Sequence of chain 1.A:
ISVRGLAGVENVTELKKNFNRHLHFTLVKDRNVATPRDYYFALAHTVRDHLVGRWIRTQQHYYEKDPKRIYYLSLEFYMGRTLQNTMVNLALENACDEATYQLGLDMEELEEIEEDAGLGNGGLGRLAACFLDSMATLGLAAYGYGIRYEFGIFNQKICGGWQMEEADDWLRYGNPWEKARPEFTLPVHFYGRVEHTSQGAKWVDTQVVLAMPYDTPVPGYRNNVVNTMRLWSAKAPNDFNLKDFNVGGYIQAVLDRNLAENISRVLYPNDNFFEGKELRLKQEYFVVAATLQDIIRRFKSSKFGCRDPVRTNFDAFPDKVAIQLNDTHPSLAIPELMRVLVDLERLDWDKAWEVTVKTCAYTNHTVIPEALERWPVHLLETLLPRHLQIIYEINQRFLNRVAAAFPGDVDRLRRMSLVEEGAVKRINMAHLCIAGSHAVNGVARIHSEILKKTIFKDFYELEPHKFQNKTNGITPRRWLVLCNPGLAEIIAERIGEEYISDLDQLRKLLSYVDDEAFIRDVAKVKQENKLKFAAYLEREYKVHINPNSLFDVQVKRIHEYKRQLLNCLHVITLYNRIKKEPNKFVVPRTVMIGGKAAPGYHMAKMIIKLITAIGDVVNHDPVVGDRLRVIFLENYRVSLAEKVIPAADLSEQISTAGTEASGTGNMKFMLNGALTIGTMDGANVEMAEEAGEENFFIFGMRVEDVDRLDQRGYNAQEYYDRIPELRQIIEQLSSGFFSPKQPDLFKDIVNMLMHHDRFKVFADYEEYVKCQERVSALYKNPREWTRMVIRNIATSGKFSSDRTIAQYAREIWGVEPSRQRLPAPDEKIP

Binding-site contacts:
Ligand atom O4 contacts residue SER674 of chain 1.A at 3.8 Å.
Ligand atom O2 contacts residue ASN284 of chain 1.A at 3.0 Å (h-bond).
Ligand atom C4 contacts residue GLY675 of chain 1.A at 3.7 Å.
Ligand atom N1 contacts residue ASP283 of chain 1.A at 3.9 Å.
Ligand atom N2 contacts residue HIS377 of chain 1.A at 3.0 Å (h-bond).
Ligand atom C2 contacts residue GLU672 of chain 1.A at 3.8 Å.
Ligand atom O7 contacts residue GLY135 of chain 1.A at 3.2 Å.
Ligand atom C7 contacts residue ASN284 of chain 1.A at 3.6 Å.
Ligand atom O6 contacts residue ASN484 of chain 1.A at 2.9 Å (h-bond).
Ligand atom C8 contacts residue ASN284 of chain 1.A at 3.1 Å.
Ligand atom C6 contacts residue GLY135 of chain 1.A at 3.9 Å.
Ligand atom O6 contacts residue HIS377 of chain 1.A at 2.6 Å (h-bond).
Ligand atom C7 contacts residue LEU136 of chain 1.A at 3.6 Å (hydrophobic).
Ligand atom C3 contacts residue GLY675 of chain 1.A at 3.9 Å.
Ligand atom O3 contacts residue GLU672 of chain 1.A at 2.7 Å (salt-bridge).
Ligand atom O3 contacts residue SER674 of chain 1.A at 3.1 Å (h-bond).
Ligand atom C4 contacts residue ASN484 of chain 1.A at 4.0 Å.
Ligand atom N1 contacts residue LEU136 of chain 1.A at 4.0 Å.
Ligand atom O8 contacts residue ASN284 of chain 1.A at 3.4 Å (h-bond).
Ligand atom O4 contacts residue GLY675 of chain 1.A at 2.8 Å (h-bond).
Ligand atom C6 contacts residue HIS377 of chain 1.A at 3.5 Å.
Ligand atom N2 contacts residue ASN284 of chain 1.A at 3.7 Å.
Ligand atom O2 contacts residue TYR573 of chain 1.A at 3.1 Å (h-bond).
Ligand atom O3 contacts residue GLY675 of chain 1.A at 3.0 Å (h-bond).
Ligand atom C1 contacts residue HIS377 of chain 1.A at 3.6 Å.
Ligand atom C5 contacts residue LEU136 of chain 1.A at 3.7 Å (hydrophobic).
Ligand atom O6 contacts residue VAL455 of chain 1.A at 3.6 Å.
Ligand atom C2 contacts residue HIS377 of chain 1.A at 3.4 Å.
Ligand atom C3 contacts residue GLU672 of chain 1.A at 3.5 Å.
Ligand atom O5 contacts residue HIS377 of chain 1.A at 3.6 Å.
Ligand atom O7 contacts residue LEU136 of chain 1.A at 3.2 Å (h-bond).
Ligand atom O6 contacts residue LEU139 of chain 1.A at 4.0 Å.
Ligand atom C5 contacts residue GLY135 of chain 1.A at 3.8 Å.
Ligand atom O2 contacts residue GLU672 of chain 1.A at 3.1 Å (salt-bridge).
Ligand atom O5 contacts residue LEU136 of chain 1.A at 3.8 Å.
Ligand atom N1 contacts residue ASN284 of chain 1.A at 3.1 Å (h-bond).
Ligand atom O2 contacts residue HIS377 of chain 1.A at 4.0 Å.
Ligand atom C6 contacts residue ASN484 of chain 1.A at 3.2 Å.
Ligand atom O3 contacts residue ALA673 of chain 1.A at 3.6 Å.
Ligand atom O4 contacts residue ASN484 of chain 1.A at 3.5 Å (h-bond).

A small-molecule ligand and the protein it binds are described below.
Small molecule (SMILES): O=C1NC(=O)[C@@]2(N1)O[C@H](CO)[C@@H](O)[C@H](O)[C@H]2O